Binding-site contacts:
Ligand atom N6 contacts residue GLU121 of chain 1.A at 2.7 Å (salt-bridge).
Ligand atom O1B contacts residue GLY46 of chain 1.A at 3.6 Å.
Ligand atom O2A contacts residue VAL51 of chain 1.A at 3.8 Å.
Ligand atom C4' contacts residue GLY44 of chain 1.A at 3.5 Å.
Ligand atom O3A contacts residue GLY46 of chain 1.A at 3.5 Å.
Ligand atom O1G contacts residue ARG186 of chain 1.A at 3.8 Å.
Ligand atom C6 contacts residue LEU189 of chain 1.A at 3.3 Å (hydrophobic).
Ligand atom C6 contacts residue GLU121 of chain 1.A at 3.8 Å.
Ligand atom N6 contacts residue VAL120 of chain 1.A at 3.6 Å.
Ligand atom O3' contacts residue LEU43 of chain 1.A at 3.9 Å.
Ligand atom O2G contacts residue ASP182 of chain 1.A at 3.6 Å.
Ligand atom N6 contacts residue ALA71 of chain 1.A at 3.4 Å.
Ligand atom N1 contacts residue TYR122 of chain 1.A at 3.9 Å.
Ligand atom O4' contacts residue GLY44 of chain 1.A at 3.8 Å.
Ligand atom O3G contacts residue ASN187 of chain 1.A at 1.8 Å (h-bond).
Ligand atom C8 contacts residue VAL51 of chain 1.A at 3.8 Å (hydrophobic).
Ligand atom N1 contacts residue ALA123 of chain 1.A at 3.1 Å (h-bond).
Ligand atom O1B contacts residue ALA47 of chain 1.A at 3.2 Å (h-bond).
Ligand atom PG contacts residue ASP200 of chain 1.A at 2.9 Å.
Ligand atom C5' contacts residue VAL51 of chain 1.A at 3.9 Å (hydrophobic).
Ligand atom N7 contacts residue LEU189 of chain 1.A at 3.5 Å.
Ligand atom O3G contacts residue ASP200 of chain 1.A at 2.5 Å (salt-bridge).
Ligand atom C4 contacts residue LEU189 of chain 1.A at 3.8 Å (hydrophobic).
Ligand atom O2G contacts residue ASP200 of chain 1.A at 3.1 Å (salt-bridge).
Ligand atom O2A contacts residue LYS73 of chain 1.A at 3.5 Å.
Ligand atom O4' contacts residue VAL51 of chain 1.A at 3.5 Å.
Ligand atom O2' contacts residue LEU189 of chain 1.A at 3.9 Å.
Ligand atom O2G contacts residue ASN187 of chain 1.A at 3.1 Å (h-bond).
Ligand atom C2 contacts residue ALA123 of chain 1.A at 3.3 Å (hydrophobic).
Ligand atom O3' contacts residue GLY44 of chain 1.A at 3.8 Å.
Ligand atom C3B contacts residue ASP200 of chain 1.A at 2.8 Å.
Ligand atom PG contacts residue ASN187 of chain 1.A at 2.8 Å.
Ligand atom O1G contacts residue ASN187 of chain 1.A at 3.6 Å.
Ligand atom C5 contacts residue LEU189 of chain 1.A at 3.3 Å (hydrophobic).
Ligand atom N1 contacts residue LEU189 of chain 1.A at 3.9 Å.
Ligand atom N1 contacts residue ALA71 of chain 1.A at 3.9 Å.
Ligand atom N6 contacts residue LEU189 of chain 1.A at 3.6 Å.
Ligand atom C6 contacts residue ALA71 of chain 1.A at 3.6 Å (hydrophobic).
Ligand atom C2 contacts residue LEU43 of chain 1.A at 3.9 Å (hydrophobic).
Ligand atom O2G contacts residue ARG186 of chain 1.A at 3.2 Å (salt-bridge).

Sequence of chain 1.A:
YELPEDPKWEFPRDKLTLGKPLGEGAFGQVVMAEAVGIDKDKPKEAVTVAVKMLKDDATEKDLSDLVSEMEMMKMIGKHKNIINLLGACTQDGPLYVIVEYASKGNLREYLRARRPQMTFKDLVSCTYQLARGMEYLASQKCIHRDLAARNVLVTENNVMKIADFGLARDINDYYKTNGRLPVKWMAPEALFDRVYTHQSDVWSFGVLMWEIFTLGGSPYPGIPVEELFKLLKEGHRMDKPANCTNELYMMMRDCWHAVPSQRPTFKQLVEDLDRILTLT

The small molecule below binds the protein below.
Small molecule (SMILES): Nc1ncnc2c1ncn2[C@@H]1O[C@H](CO[P](=O)(O)O[P](=O)(O)CP(=O)(O)O)[C@@H](O)[C@H]1O